Binding-site contacts:
Ligand atom O1 contacts residue LEU106 of chain 1.A at 3.8 Å.
Ligand atom C2B contacts residue VAL188 of chain 1.A at 3.5 Å (hydrophobic).
Ligand atom N3A contacts residue PRO174 of chain 1.A at 3.7 Å.
Ligand atom C1B contacts residue ILE104 of chain 1.A at 4.0 Å (hydrophobic).
Ligand atom O1B contacts residue ILE104 of chain 1.A at 3.9 Å.
Ligand atom C4C contacts residue VAL191 of chain 1.A at 3.0 Å (hydrophobic).
Ligand atom C5 contacts residue LEU106 of chain 1.A at 3.8 Å (hydrophobic).
Ligand atom N3A contacts residue PHE186 of chain 1.A at 4.0 Å.
Ligand atom C1C contacts residue LEU106 of chain 1.A at 3.8 Å (hydrophobic).
Ligand atom C6B contacts residue ILE104 of chain 1.A at 3.6 Å (hydrophobic).
Ligand atom C3B contacts residue TYR152 of chain 1.A at 3.7 Å (hydrophobic).
Ligand atom C1B contacts residue VAL188 of chain 1.A at 3.8 Å (hydrophobic).
Ligand atom C4B contacts residue PHE186 of chain 1.A at 3.6 Å (hydrophobic).
Ligand atom C2A contacts residue PHE186 of chain 1.A at 3.3 Å (hydrophobic).
Ligand atom C1B contacts residue TYR128 of chain 1.A at 3.6 Å (hydrophobic).
Ligand atom C2C contacts residue TYR197 of chain 1.A at 3.7 Å (hydrophobic).
Ligand atom C4C contacts residue VAL188 of chain 1.A at 3.7 Å (hydrophobic).
Ligand atom C5A contacts residue VAL176 of chain 1.A at 3.6 Å (hydrophobic).
Ligand atom C4A contacts residue PRO174 of chain 1.A at 3.1 Å (hydrophobic).
Ligand atom C6B contacts residue TYR128 of chain 1.A at 3.3 Å (hydrophobic).
Ligand atom N2 contacts residue LEU106 of chain 1.A at 3.8 Å.
Ligand atom C2A contacts residue TYR152 of chain 1.A at 3.6 Å (hydrophobic).
Ligand atom C2C contacts residue MET221 of chain 1.A at 4.0 Å (hydrophobic).
Ligand atom O1A contacts residue PHE186 of chain 1.A at 3.0 Å.
Ligand atom C4B contacts residue TYR152 of chain 1.A at 3.8 Å (hydrophobic).
Ligand atom C5B contacts residue TYR128 of chain 1.A at 4.0 Å (hydrophobic).
Ligand atom C5A contacts residue ALA150 of chain 1.A at 3.6 Å (hydrophobic).
Ligand atom C5B contacts residue MET224 of chain 1.A at 3.8 Å (hydrophobic).
Ligand atom C5B contacts residue PHE186 of chain 1.A at 3.9 Å (hydrophobic).
Ligand atom C3B contacts residue VAL188 of chain 1.A at 3.8 Å (hydrophobic).
Ligand atom C5A contacts residue PHE186 of chain 1.A at 3.5 Å (hydrophobic).
Ligand atom N3A contacts residue TYR152 of chain 1.A at 3.5 Å.
Ligand atom C5C contacts residue VAL191 of chain 1.A at 3.8 Å (hydrophobic).
Ligand atom O1B contacts residue TYR128 of chain 1.A at 3.4 Å (h-bond).
Ligand atom C3C contacts residue TYR128 of chain 1.A at 3.4 Å (hydrophobic).
Ligand atom N3A contacts residue ALA24 of chain 1.C at 3.8 Å.
Ligand atom C1C contacts residue TYR128 of chain 1.A at 3.7 Å (hydrophobic).
Ligand atom C4 contacts residue TYR197 of chain 1.A at 3.8 Å (hydrophobic).
Ligand atom C4 contacts residue LEU106 of chain 1.A at 3.9 Å (hydrophobic).
Ligand atom O1 contacts residue MET221 of chain 1.A at 3.9 Å.

The small molecule below binds the protein below.
Small molecule (SMILES): Cc1cc(CCCCCOc2ccc(C3=NCCO3)cc2)on1

Sequence of chain 1.A:
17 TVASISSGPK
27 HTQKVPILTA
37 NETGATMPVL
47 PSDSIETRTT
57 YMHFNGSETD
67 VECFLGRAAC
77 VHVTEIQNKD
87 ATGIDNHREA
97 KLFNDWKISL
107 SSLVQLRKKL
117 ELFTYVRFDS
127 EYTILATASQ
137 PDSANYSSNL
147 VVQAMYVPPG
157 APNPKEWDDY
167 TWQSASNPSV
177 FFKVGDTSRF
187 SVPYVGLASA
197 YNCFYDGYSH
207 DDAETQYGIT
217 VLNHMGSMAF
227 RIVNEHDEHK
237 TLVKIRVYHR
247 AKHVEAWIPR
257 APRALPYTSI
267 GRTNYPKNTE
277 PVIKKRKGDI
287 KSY

Sequence of chain 1.C:
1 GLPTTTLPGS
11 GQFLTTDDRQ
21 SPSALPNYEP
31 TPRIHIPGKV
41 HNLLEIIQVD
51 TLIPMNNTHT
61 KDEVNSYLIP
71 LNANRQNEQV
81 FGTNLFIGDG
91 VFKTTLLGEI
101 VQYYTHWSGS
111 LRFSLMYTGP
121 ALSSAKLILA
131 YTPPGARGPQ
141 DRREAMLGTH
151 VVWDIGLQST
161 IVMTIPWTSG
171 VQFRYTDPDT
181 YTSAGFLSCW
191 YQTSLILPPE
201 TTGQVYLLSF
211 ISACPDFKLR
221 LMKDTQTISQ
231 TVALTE